A small-molecule ligand and the protein it binds are described below.
Small molecule (SMILES): CCC(=O)Nc1cc(C(=O)NCc2cn(-c3ccccc3C)nn2)cc(-c2n[nH]c3ccccc23)c1

Sequence of chain 1.A:
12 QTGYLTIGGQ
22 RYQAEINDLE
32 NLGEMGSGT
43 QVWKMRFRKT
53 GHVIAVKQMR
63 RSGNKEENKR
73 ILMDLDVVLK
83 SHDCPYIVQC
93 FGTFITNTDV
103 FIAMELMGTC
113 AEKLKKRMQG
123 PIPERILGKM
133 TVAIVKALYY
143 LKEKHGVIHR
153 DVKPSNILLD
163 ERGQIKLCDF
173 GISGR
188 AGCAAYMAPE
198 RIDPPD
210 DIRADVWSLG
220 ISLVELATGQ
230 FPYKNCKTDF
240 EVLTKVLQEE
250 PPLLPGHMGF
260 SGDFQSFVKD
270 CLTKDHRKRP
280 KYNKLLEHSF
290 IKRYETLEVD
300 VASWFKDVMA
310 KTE

Binding-site contacts:
Ligand atom CAX contacts residue GLY110 of chain 1.A at 3.2 Å.
Ligand atom NAH contacts residue GLU107 of chain 1.A at 2.6 Å (salt-bridge).
Ligand atom OAK contacts residue SER38 of chain 1.A at 3.5 Å (h-bond).
Ligand atom CBF contacts residue GLY110 of chain 1.A at 3.6 Å.
Ligand atom NAH contacts residue MET109 of chain 1.A at 3.4 Å (h-bond).
Ligand atom CAC contacts residue CYS170 of chain 1.A at 3.8 Å (hydrophobic).
Ligand atom OAM contacts residue GLY110 of chain 1.A at 3.2 Å (h-bond).
Ligand atom NAH contacts residue ALA57 of chain 1.A at 3.7 Å.
Ligand atom CBI contacts residue THR111 of chain 1.A at 3.9 Å.
Ligand atom CAB contacts residue LEU160 of chain 1.A at 3.7 Å (hydrophobic).
Ligand atom NAY contacts residue CYS112 of chain 1.A at 3.7 Å.
Ligand atom NAA contacts residue GLY110 of chain 1.A at 3.6 Å (h-bond).
Ligand atom OAK contacts residue LEU160 of chain 1.A at 3.4 Å.
Ligand atom NAQ contacts residue LYS46 of chain 1.A at 3.9 Å.
Ligand atom NAA contacts residue MET109 of chain 1.A at 3.4 Å (h-bond).
Ligand atom CBF contacts residue MET109 of chain 1.A at 3.7 Å (hydrophobic).
Ligand atom NAH contacts residue LEU108 of chain 1.A at 3.5 Å.
Ligand atom NAI contacts residue LEU108 of chain 1.A at 3.7 Å.
Ligand atom CAP contacts residue LYS46 of chain 1.A at 3.8 Å.
Ligand atom NAS contacts residue LEU108 of chain 1.A at 3.6 Å.
Ligand atom NAI contacts residue GLU107 of chain 1.A at 3.6 Å.
Ligand atom NAI contacts residue MET109 of chain 1.A at 3.0 Å (h-bond).
Ligand atom CAX contacts residue MET109 of chain 1.A at 3.8 Å (hydrophobic).
Ligand atom CAU contacts residue LYS46 of chain 1.A at 3.1 Å.
Ligand atom CBB contacts residue LYS46 of chain 1.A at 3.6 Å.
Ligand atom CAE contacts residue GLU107 of chain 1.A at 3.4 Å.
Ligand atom CAL contacts residue CYS112 of chain 1.A at 2.6 Å (hydrophobic).
Ligand atom CAJ contacts residue LYS115 of chain 1.A at 3.8 Å.
Ligand atom CAG contacts residue GLU107 of chain 1.A at 3.3 Å.
Ligand atom CAJ contacts residue CYS112 of chain 1.A at 1.8 Å (hydrophobic).
Ligand atom CBJ contacts residue MET109 of chain 1.A at 3.3 Å (hydrophobic).
Ligand atom CAL contacts residue SER157 of chain 1.A at 3.7 Å.
Ligand atom NAS contacts residue MET109 of chain 1.A at 3.3 Å (h-bond).
Ligand atom CAT contacts residue LYS46 of chain 1.A at 3.6 Å.
Ligand atom NAR contacts residue LEU108 of chain 1.A at 3.5 Å.
Ligand atom CAW contacts residue SER38 of chain 1.A at 3.8 Å.
Ligand atom CAF contacts residue LEU160 of chain 1.A at 3.8 Å (hydrophobic).
Ligand atom CAC contacts residue LEU160 of chain 1.A at 3.9 Å (hydrophobic).
Ligand atom CAW contacts residue LEU160 of chain 1.A at 3.8 Å (hydrophobic).
Ligand atom CAW contacts residue CYS112 of chain 1.A at 3.4 Å (hydrophobic).